This protein binds this small molecule.
Small molecule (SMILES): COc1ccc2c(O[C@@H]3C[C@H]4C(=O)N[C@]5(C(=O)NS(=O)(=O)C6CC6)C[C@H]5/C=C\CCCCN(C)C(=O)[C@@H]4C3)cc(-c3nc(C(C)C)cs3)nc2c1C

Binding-site contacts:
Ligand atom O46 contacts residue GLY138 of chain 1.G at 2.9 Å (h-bond).
Ligand atom O50 contacts residue SER140 of chain 1.G at 2.9 Å (h-bond).
Ligand atom C29 contacts residue ARG156 of chain 1.G at 3.6 Å.
Ligand atom N8 contacts residue ARG156 of chain 1.G at 3.1 Å (salt-bridge).
Ligand atom S47 contacts residue SER140 of chain 1.G at 3.6 Å.
Ligand atom O10 contacts residue ALA157 of chain 1.G at 3.4 Å.
Ligand atom O10 contacts residue ALA158 of chain 1.G at 3.1 Å (h-bond).
Ligand atom C4 contacts residue HIS58 of chain 1.G at 3.5 Å.
Ligand atom N45 contacts residue SER140 of chain 1.G at 3.4 Å (h-bond).
Ligand atom O49 contacts residue GLY138 of chain 1.G at 3.0 Å (h-bond).
Ligand atom C44 contacts residue ASP80 of chain 1.G at 3.1 Å.
Ligand atom C20 contacts residue VAL133 of chain 1.G at 3.6 Å (hydrophobic).
Ligand atom C6 contacts residue HIS58 of chain 1.G at 3.6 Å.
Ligand atom O7 contacts residue LYS137 of chain 1.G at 3.5 Å.
Ligand atom C51 contacts residue HIS58 of chain 1.G at 3.6 Å.
Ligand atom C12 contacts residue LYS137 of chain 1.G at 3.6 Å.
Ligand atom O46 contacts residue LEU136 of chain 1.G at 3.6 Å (h-bond).
Ligand atom C18 contacts residue LEU136 of chain 1.G at 3.5 Å (hydrophobic).
Ligand atom C36 contacts residue TYR57 of chain 1.G at 3.6 Å (hydrophobic).
Ligand atom N38 contacts residue HIS58 of chain 1.G at 3.6 Å.
Ligand atom N45 contacts residue HIS58 of chain 1.G at 3.3 Å (h-bond).
Ligand atom N33 contacts residue ASP82 of chain 1.G at 3.5 Å.
Ligand atom C51 contacts residue GLY59 of chain 1.G at 3.5 Å.
Ligand atom C18 contacts residue LYS137 of chain 1.G at 3.6 Å.
Ligand atom C32 contacts residue ASP82 of chain 1.G at 3.5 Å.
Ligand atom N8 contacts residue HIS58 of chain 1.G at 3.6 Å.
Ligand atom O46 contacts residue LYS137 of chain 1.G at 3.3 Å.
Ligand atom O42 contacts residue ARG156 of chain 1.G at 3.3 Å.
Ligand atom O49 contacts residue LYS137 of chain 1.G at 3.0 Å.
Ligand atom C25 contacts residue ARG156 of chain 1.G at 3.6 Å.
Ligand atom C24 contacts residue ARG156 of chain 1.G at 3.4 Å.
Ligand atom C43 contacts residue ASP169 of chain 1.G at 3.5 Å.
Ligand atom C12 contacts residue SER140 of chain 1.G at 3.6 Å.
Ligand atom C22 contacts residue LYS137 of chain 1.G at 3.5 Å.
Ligand atom O50 contacts residue PHE44 of chain 1.G at 3.5 Å.
Ligand atom C17 contacts residue PHE155 of chain 1.G at 3.4 Å (hydrophobic).
Ligand atom O50 contacts residue GLY138 of chain 1.G at 3.3 Å.
Ligand atom C52 contacts residue GLN42 of chain 1.G at 3.6 Å.
Ligand atom C43 contacts residue ARG156 of chain 1.G at 3.6 Å.
Ligand atom S35 contacts residue VAL79 of chain 1.G at 3.5 Å (h-bond).

Sequence of chain 1.G:
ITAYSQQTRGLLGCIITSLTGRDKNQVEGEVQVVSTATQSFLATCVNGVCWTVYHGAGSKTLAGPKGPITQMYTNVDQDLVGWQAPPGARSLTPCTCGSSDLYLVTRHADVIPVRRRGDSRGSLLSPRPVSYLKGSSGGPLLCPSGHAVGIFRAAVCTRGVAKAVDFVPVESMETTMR